Binding-site contacts:
Ligand atom C7 contacts residue ASN212 of chain 29.K at 3.7 Å.
Ligand atom C1 contacts residue ASN212 of chain 29.K at 1.4 Å.
Ligand atom N2 contacts residue ILE211 of chain 29.K at 4.0 Å.
Ligand atom N2 contacts residue ASN212 of chain 29.K at 2.9 Å (h-bond).
Ligand atom C4 contacts residue ASN212 of chain 29.K at 4.2 Å.
Ligand atom O7 contacts residue ASN212 of chain 29.K at 4.1 Å.
Ligand atom C5 contacts residue ASN212 of chain 29.K at 3.7 Å.
Ligand atom C2 contacts residue ASN212 of chain 29.K at 2.5 Å.
Ligand atom C1 contacts residue ILE211 of chain 29.K at 4.2 Å (hydrophobic).
Ligand atom C3 contacts residue ASN212 of chain 29.K at 3.8 Å.
Ligand atom O5 contacts residue ASN212 of chain 29.K at 2.4 Å (h-bond).

This protein binds this small molecule.
Small molecule (SMILES): CC(=O)N[C@@H]1[C@@H](O)[C@H](O)[C@@H](CO)O[C@H]1O

Sequence of chain 29.K:
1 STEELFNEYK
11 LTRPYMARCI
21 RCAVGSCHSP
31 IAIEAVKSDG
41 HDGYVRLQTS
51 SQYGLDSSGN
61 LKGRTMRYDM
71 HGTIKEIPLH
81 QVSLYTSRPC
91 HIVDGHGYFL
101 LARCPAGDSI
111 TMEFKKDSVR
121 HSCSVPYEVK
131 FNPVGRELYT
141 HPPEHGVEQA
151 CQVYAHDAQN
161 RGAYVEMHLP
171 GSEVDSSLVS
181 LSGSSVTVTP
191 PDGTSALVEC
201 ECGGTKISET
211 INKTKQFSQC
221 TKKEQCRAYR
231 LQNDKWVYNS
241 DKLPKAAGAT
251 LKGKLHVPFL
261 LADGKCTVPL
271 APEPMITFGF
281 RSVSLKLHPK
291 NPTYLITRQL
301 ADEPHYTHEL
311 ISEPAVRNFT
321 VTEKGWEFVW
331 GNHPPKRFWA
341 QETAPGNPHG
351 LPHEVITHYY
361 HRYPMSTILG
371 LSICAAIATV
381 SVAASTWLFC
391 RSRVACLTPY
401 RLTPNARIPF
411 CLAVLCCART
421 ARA